Binding-site contacts:
Ligand atom N2 contacts residue ASN799 of chain 1.A at 2.9 Å (h-bond).
Ligand atom C1 contacts residue ASN799 of chain 1.A at 1.4 Å.
Ligand atom C3 contacts residue ASN799 of chain 1.A at 3.8 Å.
Ligand atom C7 contacts residue ASN799 of chain 1.A at 3.8 Å.
Ligand atom O7 contacts residue TYR786 of chain 1.A at 3.9 Å.
Ligand atom O5 contacts residue ASN799 of chain 1.A at 2.3 Å (h-bond).
Ligand atom C4 contacts residue ASN799 of chain 1.A at 4.2 Å.
Ligand atom C8 contacts residue ASN799 of chain 1.A at 4.2 Å.
Ligand atom C5 contacts residue ASN799 of chain 1.A at 3.6 Å.
Ligand atom C2 contacts residue ASN799 of chain 1.A at 2.5 Å.

The protein below binds the small molecule below.
Small molecule (SMILES): CC(=O)N[C@H]1[C@H](O[C@H]2[C@H](O)[C@@H](NC(C)=O)CO[C@@H]2CO)O[C@H](CO)[C@@H](O)[C@@H]1O

Sequence of chain 1.A:
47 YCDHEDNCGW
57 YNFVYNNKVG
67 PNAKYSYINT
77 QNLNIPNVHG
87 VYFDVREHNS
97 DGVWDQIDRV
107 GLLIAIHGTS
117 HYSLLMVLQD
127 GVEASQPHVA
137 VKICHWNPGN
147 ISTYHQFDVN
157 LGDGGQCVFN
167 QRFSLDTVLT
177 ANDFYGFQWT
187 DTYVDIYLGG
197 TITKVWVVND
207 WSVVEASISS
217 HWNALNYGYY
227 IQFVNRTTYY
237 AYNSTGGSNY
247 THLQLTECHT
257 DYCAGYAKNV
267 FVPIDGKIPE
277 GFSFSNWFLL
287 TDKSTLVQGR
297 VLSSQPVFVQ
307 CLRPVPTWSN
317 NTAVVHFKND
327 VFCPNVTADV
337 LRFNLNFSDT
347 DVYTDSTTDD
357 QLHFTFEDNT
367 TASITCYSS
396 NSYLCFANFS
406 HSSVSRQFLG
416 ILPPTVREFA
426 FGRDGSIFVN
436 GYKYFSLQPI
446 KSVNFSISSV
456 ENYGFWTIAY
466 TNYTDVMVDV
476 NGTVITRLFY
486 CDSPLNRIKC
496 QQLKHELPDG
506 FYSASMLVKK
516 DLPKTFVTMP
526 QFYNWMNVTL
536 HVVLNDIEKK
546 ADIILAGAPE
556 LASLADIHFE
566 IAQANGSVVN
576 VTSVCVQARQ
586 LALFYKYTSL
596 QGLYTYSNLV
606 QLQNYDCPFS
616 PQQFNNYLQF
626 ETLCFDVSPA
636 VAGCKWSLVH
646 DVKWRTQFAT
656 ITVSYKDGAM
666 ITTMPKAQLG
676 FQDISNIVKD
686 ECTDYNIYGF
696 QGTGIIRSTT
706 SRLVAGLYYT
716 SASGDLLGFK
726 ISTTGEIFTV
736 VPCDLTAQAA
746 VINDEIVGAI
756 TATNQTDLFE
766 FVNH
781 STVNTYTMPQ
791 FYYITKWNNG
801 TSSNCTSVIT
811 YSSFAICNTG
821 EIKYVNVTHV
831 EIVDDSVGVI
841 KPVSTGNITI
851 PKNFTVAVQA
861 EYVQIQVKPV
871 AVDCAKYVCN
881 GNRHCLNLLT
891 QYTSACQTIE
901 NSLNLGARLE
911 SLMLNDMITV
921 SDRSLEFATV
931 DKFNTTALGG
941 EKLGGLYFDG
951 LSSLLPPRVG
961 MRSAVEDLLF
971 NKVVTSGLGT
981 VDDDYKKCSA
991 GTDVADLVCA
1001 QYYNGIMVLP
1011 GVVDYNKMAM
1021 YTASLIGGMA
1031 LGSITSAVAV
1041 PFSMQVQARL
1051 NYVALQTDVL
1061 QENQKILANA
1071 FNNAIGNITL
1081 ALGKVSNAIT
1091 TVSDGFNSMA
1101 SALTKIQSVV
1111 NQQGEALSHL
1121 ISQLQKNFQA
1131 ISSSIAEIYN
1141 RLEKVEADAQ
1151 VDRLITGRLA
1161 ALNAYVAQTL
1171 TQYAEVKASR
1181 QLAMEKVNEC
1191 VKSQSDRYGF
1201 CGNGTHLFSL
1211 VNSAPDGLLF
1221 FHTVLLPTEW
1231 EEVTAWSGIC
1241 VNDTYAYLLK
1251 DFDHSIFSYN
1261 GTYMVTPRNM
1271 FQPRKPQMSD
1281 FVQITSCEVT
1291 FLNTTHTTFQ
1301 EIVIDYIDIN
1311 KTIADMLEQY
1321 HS